Sequence of chain 1.A:
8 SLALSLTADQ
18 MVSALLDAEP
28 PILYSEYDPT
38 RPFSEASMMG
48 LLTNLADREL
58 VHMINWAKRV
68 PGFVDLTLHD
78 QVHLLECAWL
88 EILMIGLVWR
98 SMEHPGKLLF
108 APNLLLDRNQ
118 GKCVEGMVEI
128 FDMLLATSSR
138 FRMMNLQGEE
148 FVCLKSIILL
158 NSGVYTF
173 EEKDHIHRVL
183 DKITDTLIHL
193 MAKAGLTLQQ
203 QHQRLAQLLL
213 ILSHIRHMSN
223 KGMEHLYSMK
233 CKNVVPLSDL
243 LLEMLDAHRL

The small molecule below binds the protein below.
Small molecule (SMILES): C[C@]12CC=C(c3cc(F)c(O)cc3F)C[C@H]1CC[C@@H]2O

Binding-site contacts:
Ligand atom O02 contacts residue HIS227 of chain 1.A at 2.8 Å (h-bond).
Ligand atom C03 contacts residue GLU56 of chain 1.A at 3.5 Å.
Ligand atom O01 contacts residue GLU56 of chain 1.A at 2.6 Å (salt-bridge).
Ligand atom F01 contacts residue LEU94 of chain 1.A at 3.8 Å.
Ligand atom C04 contacts residue PHE107 of chain 1.A at 4.2 Å (hydrophobic).
Ligand atom C16 contacts residue LEU49 of chain 1.A at 3.7 Å (hydrophobic).
Ligand atom C16 contacts residue MET46 of chain 1.A at 3.7 Å (hydrophobic).
Ligand atom C06 contacts residue LEU49 of chain 1.A at 3.9 Å (hydrophobic).
Ligand atom C06 contacts residue PHE107 of chain 1.A at 4.2 Å (hydrophobic).
Ligand atom C02 contacts residue PHE107 of chain 1.A at 3.9 Å (hydrophobic).
Ligand atom C04 contacts residue ARG97 of chain 1.A at 4.1 Å.
Ligand atom O01 contacts residue ARG97 of chain 1.A at 3.0 Å (salt-bridge).
Ligand atom C04 contacts residue LEU90 of chain 1.A at 4.1 Å (hydrophobic).
Ligand atom C06 contacts residue ALA53 of chain 1.A at 4.0 Å (hydrophobic).
Ligand atom C03 contacts residue ALA53 of chain 1.A at 4.0 Å (hydrophobic).
Ligand atom C02 contacts residue LEU94 of chain 1.A at 4.1 Å (hydrophobic).
Ligand atom F02 contacts residue LEU52 of chain 1.A at 3.5 Å.
Ligand atom C04 contacts residue GLU56 of chain 1.A at 3.4 Å.
Ligand atom C01 contacts residue LEU94 of chain 1.A at 4.0 Å (hydrophobic).
Ligand atom O02 contacts residue MET46 of chain 1.A at 3.7 Å.
Ligand atom C01 contacts residue PHE107 of chain 1.A at 4.2 Å (hydrophobic).
Ligand atom C01 contacts residue LEU90 of chain 1.A at 3.6 Å (hydrophobic).
Ligand atom C05 contacts residue PHE107 of chain 1.A at 3.9 Å (hydrophobic).
Ligand atom C03 contacts residue PHE107 of chain 1.A at 4.1 Å (hydrophobic).
Ligand atom O02 contacts residue GLY224 of chain 1.A at 4.3 Å.
Ligand atom C13 contacts residue LEU87 of chain 1.A at 4.1 Å (hydrophobic).
Ligand atom C15 contacts residue HIS227 of chain 1.A at 3.4 Å.
Ligand atom C12 contacts residue PHE107 of chain 1.A at 3.8 Å (hydrophobic).
Ligand atom O02 contacts residue LEU228 of chain 1.A at 3.8 Å.
Ligand atom C08 contacts residue LEU87 of chain 1.A at 4.2 Å (hydrophobic).
Ligand atom F02 contacts residue GLU56 of chain 1.A at 2.7 Å.
Ligand atom C14 contacts residue HIS227 of chain 1.A at 4.0 Å.
Ligand atom C11 contacts residue LEU49 of chain 1.A at 4.2 Å (hydrophobic).
Ligand atom C13 contacts residue GLY224 of chain 1.A at 3.7 Å.
Ligand atom F01 contacts residue MET91 of chain 1.A at 3.5 Å.
Ligand atom C14 contacts residue GLY224 of chain 1.A at 3.3 Å.
Ligand atom F02 contacts residue LEU49 of chain 1.A at 3.5 Å.
Ligand atom F02 contacts residue ALA53 of chain 1.A at 3.3 Å.
Ligand atom O01 contacts residue LEU90 of chain 1.A at 3.8 Å.
Ligand atom C03 contacts residue LEU49 of chain 1.A at 4.2 Å (hydrophobic).